Sequence of chain 46.A:
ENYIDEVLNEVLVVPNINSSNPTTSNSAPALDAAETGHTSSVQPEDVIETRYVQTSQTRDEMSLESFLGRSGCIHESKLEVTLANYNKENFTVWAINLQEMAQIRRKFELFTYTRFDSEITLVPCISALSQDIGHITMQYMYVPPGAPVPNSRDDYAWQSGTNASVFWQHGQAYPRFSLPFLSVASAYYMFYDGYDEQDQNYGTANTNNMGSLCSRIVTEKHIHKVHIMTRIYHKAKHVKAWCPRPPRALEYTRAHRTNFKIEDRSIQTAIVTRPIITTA

Binding-site contacts:
Ligand atom O16 contacts residue ILE99 of chain 46.A at 3.6 Å.
Ligand atom C21 contacts residue ILE123 of chain 46.A at 3.8 Å (hydrophobic).
Ligand atom C15 contacts residue ILE123 of chain 46.A at 3.6 Å (hydrophobic).
Ligand atom C04 contacts residue ASN211 of chain 46.A at 3.4 Å.
Ligand atom O26 contacts residue PHE180 of chain 46.A at 3.7 Å.
Ligand atom C22 contacts residue ILE99 of chain 46.A at 3.9 Å (hydrophobic).
Ligand atom N24 contacts residue PHE180 of chain 46.A at 3.6 Å.
Ligand atom C22 contacts residue ILE123 of chain 46.A at 3.6 Å (hydrophobic).
Ligand atom C12 contacts residue ILE99 of chain 46.A at 3.7 Å (hydrophobic).
Ligand atom C28 contacts residue ALA167 of chain 46.A at 3.1 Å (hydrophobic).
Ligand atom C05 contacts residue LEU101 of chain 46.A at 3.9 Å (hydrophobic).
Ligand atom C03 contacts residue ASN211 of chain 46.A at 3.1 Å.
Ligand atom C10 contacts residue TYR191 of chain 46.A at 3.7 Å (hydrophobic).
Ligand atom N07 contacts residue LEU101 of chain 46.A at 3.7 Å.
Ligand atom C27 contacts residue PHE180 of chain 46.A at 3.2 Å (hydrophobic).
Ligand atom C18 contacts residue TYR145 of chain 46.A at 3.8 Å (hydrophobic).
Ligand atom C19 contacts residue LEU182 of chain 46.A at 3.6 Å (hydrophobic).
Ligand atom C01 contacts residue THR207 of chain 46.A at 2.9 Å.
Ligand atom C14 contacts residue SER121 of chain 46.A at 3.5 Å.
Ligand atom N24 contacts residue LEU216 of chain 46.A at 3.5 Å.
Ligand atom C09 contacts residue TYR191 of chain 46.A at 3.6 Å (hydrophobic).
Ligand atom C18 contacts residue ILE99 of chain 46.A at 3.8 Å (hydrophobic).
Ligand atom O23 contacts residue LEU216 of chain 46.A at 3.7 Å.
Ligand atom C04 contacts residue MET213 of chain 46.A at 3.9 Å (hydrophobic).
Ligand atom C09 contacts residue LEU101 of chain 46.A at 3.8 Å (hydrophobic).
Ligand atom C18 contacts residue LEU182 of chain 46.A at 3.2 Å (hydrophobic).
Ligand atom C28 contacts residue TYR143 of chain 46.A at 3.4 Å (hydrophobic).
Ligand atom N06 contacts residue LEU101 of chain 46.A at 3.2 Å.
Ligand atom C01 contacts residue TYR192 of chain 46.A at 2.9 Å (hydrophobic).
Ligand atom C17 contacts residue ILE99 of chain 46.A at 3.8 Å (hydrophobic).
Ligand atom C15 contacts residue LEU182 of chain 46.A at 3.7 Å (hydrophobic).
Ligand atom C14 contacts residue HIS237 of chain 46.A at 3.5 Å.
Ligand atom O26 contacts residue TYR145 of chain 46.A at 3.2 Å.
Ligand atom C28 contacts residue MET144 of chain 46.A at 3.8 Å (hydrophobic).
Ligand atom N08 contacts residue LEU101 of chain 46.A at 3.8 Å.
Ligand atom C13 contacts residue MET213 of chain 46.A at 3.4 Å (hydrophobic).
Ligand atom C17 contacts residue LEU182 of chain 46.A at 3.7 Å (hydrophobic).
Ligand atom C25 contacts residue PHE180 of chain 46.A at 3.5 Å (hydrophobic).
Ligand atom C28 contacts residue TYR145 of chain 46.A at 3.3 Å (hydrophobic).
Ligand atom C19 contacts residue TYR145 of chain 46.A at 3.2 Å (hydrophobic).

A small-molecule ligand and the protein it binds are described below.
Small molecule (SMILES): CCOc1noc2cc(OCCC3CCN(c4ccc(C)nn4)CC3)ccc12